A protein and the small-molecule ligand that binds it are described below.
Small molecule (SMILES): CC(=O)N[C@H]1[C@H](O[C@H]2[C@H](O)[C@@H](NC(C)=O)CO[C@@H]2CO[C@@H]2O[C@@H](C)[C@@H](O)[C@@H](O)[C@@H]2O)O[C@H](CO)[C@@H](O[C@@H]2O[C@H](CO[C@H]3O[C@H](CO)[C@@H](O)[C@H](O)[C@@H]3O)[C@@H](O)[C@H](O)[C@@H]2O)[C@@H]1O

Binding-site contacts:
Ligand atom C3 contacts residue ASN126 of chain 3.A at 3.8 Å.
Ligand atom O7 contacts residue ASN126 of chain 3.A at 3.1 Å (h-bond).
Ligand atom C2 contacts residue ASN126 of chain 3.A at 2.5 Å.
Ligand atom C4 contacts residue ASN126 of chain 3.A at 4.3 Å.
Ligand atom N2 contacts residue ASN126 of chain 3.A at 2.9 Å (h-bond).
Ligand atom C1 contacts residue ASN126 of chain 3.A at 1.4 Å.
Ligand atom O5 contacts residue ASN126 of chain 3.A at 2.4 Å (h-bond).
Ligand atom C8 contacts residue ASN126 of chain 3.A at 4.4 Å.
Ligand atom O5 contacts residue ASN126 of chain 3.A at 4.0 Å.
Ligand atom C5 contacts residue ASN126 of chain 3.A at 3.6 Å.
Ligand atom C8 contacts residue LYS122 of chain 3.A at 4.0 Å.
Ligand atom C7 contacts residue ASN126 of chain 3.A at 3.2 Å.
Ligand atom C6 contacts residue ASN126 of chain 3.A at 3.9 Å.
Ligand atom C5 contacts residue ASN126 of chain 3.A at 4.2 Å.

Sequence of chain 3.A:
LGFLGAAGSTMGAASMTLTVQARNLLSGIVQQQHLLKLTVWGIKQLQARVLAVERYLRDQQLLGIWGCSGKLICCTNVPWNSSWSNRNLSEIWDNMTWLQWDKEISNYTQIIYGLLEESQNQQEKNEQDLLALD